Binding-site contacts:
Ligand atom C3 contacts residue MET248 of chain 1.A at 3.4 Å (hydrophobic).
Ligand atom C23 contacts residue PRO182 of chain 1.A at 3.5 Å (hydrophobic).
Ligand atom C19 contacts residue LEU68 of chain 1.A at 3.8 Å (hydrophobic).
Ligand atom C contacts residue GLU253 of chain 1.A at 3.7 Å.
Ligand atom C13 contacts residue VAL185 of chain 1.A at 3.5 Å (hydrophobic).
Ligand atom N2 contacts residue ASN141 of chain 1.A at 3.2 Å (h-bond).
Ligand atom C contacts residue SER247 of chain 1.A at 3.7 Å.
Ligand atom C contacts residue MET248 of chain 1.A at 3.4 Å (hydrophobic).
Ligand atom O contacts residue HIS183 of chain 1.A at 3.3 Å (h-bond).
Ligand atom C3 contacts residue MET244 of chain 1.A at 3.4 Å (hydrophobic).
Ligand atom C7 contacts residue MET248 of chain 1.A at 3.7 Å (hydrophobic).
Ligand atom C18 contacts residue HIS183 of chain 1.A at 3.6 Å.
Ligand atom C16 contacts residue MET186 of chain 1.A at 3.6 Å (hydrophobic).
Ligand atom C18 contacts residue VAL76 of chain 1.A at 3.8 Å (hydrophobic).
Ligand atom CL contacts residue MET244 of chain 1.A at 3.0 Å.
Ligand atom C17 contacts residue MET186 of chain 1.A at 3.5 Å (hydrophobic).
Ligand atom C contacts residue PRO182 of chain 1.A at 3.7 Å (hydrophobic).
Ligand atom N contacts residue VAL185 of chain 1.A at 3.0 Å (h-bond).
Ligand atom C19 contacts residue MET186 of chain 1.A at 3.8 Å (hydrophobic).
Ligand atom C12 contacts residue VAL185 of chain 1.A at 3.7 Å (hydrophobic).
Ligand atom C9 contacts residue TYR148 of chain 1.A at 3.5 Å (hydrophobic).
Ligand atom C1 contacts residue PRO182 of chain 1.A at 3.4 Å (hydrophobic).
Ligand atom C14 contacts residue PRO182 of chain 1.A at 3.4 Å (hydrophobic).
Ligand atom C14 contacts residue VAL185 of chain 1.A at 3.3 Å (hydrophobic).
Ligand atom N1 contacts residue HIS183 of chain 1.A at 2.8 Å (h-bond).
Ligand atom C14 contacts residue HIS183 of chain 1.A at 3.3 Å.
Ligand atom CL contacts residue VAL185 of chain 1.A at 3.3 Å.
Ligand atom C20 contacts residue LEU68 of chain 1.A at 3.3 Å (hydrophobic).
Ligand atom C15 contacts residue HIS183 of chain 1.A at 3.5 Å.
Ligand atom C2 contacts residue MET248 of chain 1.A at 3.6 Å (hydrophobic).
Ligand atom C22 contacts residue ASN141 of chain 1.A at 3.8 Å.
Ligand atom C1 contacts residue MET244 of chain 1.A at 3.8 Å (hydrophobic).
Ligand atom C9 contacts residue MET248 of chain 1.A at 3.8 Å (hydrophobic).
Ligand atom C10 contacts residue TYR148 of chain 1.A at 3.5 Å (hydrophobic).
Ligand atom C23 contacts residue VAL185 of chain 1.A at 3.4 Å (hydrophobic).
Ligand atom C4 contacts residue MET248 of chain 1.A at 3.6 Å (hydrophobic).
Ligand atom C13 contacts residue PHE144 of chain 1.A at 3.6 Å (hydrophobic).
Ligand atom O contacts residue ILE197 of chain 1.A at 3.8 Å.
Ligand atom N contacts residue PRO182 of chain 1.A at 3.1 Å (h-bond).
Ligand atom C12 contacts residue PHE144 of chain 1.A at 3.8 Å (hydrophobic).

Sequence of chain 1.A:
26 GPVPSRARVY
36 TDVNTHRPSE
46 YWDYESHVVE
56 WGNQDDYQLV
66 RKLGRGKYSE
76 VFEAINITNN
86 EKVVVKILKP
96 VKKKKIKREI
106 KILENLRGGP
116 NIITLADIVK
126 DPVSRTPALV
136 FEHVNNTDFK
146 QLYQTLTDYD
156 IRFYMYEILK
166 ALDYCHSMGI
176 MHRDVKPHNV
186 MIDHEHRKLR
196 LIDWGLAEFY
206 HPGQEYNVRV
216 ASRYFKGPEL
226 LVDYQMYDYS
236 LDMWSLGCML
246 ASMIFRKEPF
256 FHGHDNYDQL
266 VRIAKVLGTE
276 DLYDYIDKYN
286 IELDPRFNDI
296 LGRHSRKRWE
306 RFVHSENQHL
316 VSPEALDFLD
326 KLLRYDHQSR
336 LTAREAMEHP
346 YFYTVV

The protein below binds the small molecule below.
Small molecule (SMILES): CCc1ccccc1-c1ccc(CNCCc2nc3c(OC)cccc3[nH]2)cc1Cl